Binding-site contacts:
Ligand atom C contacts residue HIS157 of chain 1.B at 3.1 Å.
Ligand atom OXT contacts residue TRP158 of chain 1.B at 2.9 Å (h-bond).
Ligand atom CH3 contacts residue TYR221 of chain 1.B at 3.2 Å (hydrophobic).
Ligand atom OXT contacts residue HIS157 of chain 1.B at 3.6 Å (h-bond).
Ligand atom O contacts residue ASP112 of chain 1.B at 3.5 Å (salt-bridge).
Ligand atom F contacts residue ASP112 of chain 1.B at 4.4 Å.
Ligand atom F contacts residue ARG113 of chain 1.B at 3.5 Å.
Ligand atom OXT contacts residue ILE255 of chain 1.B at 3.7 Å.
Ligand atom C contacts residue ASP112 of chain 1.B at 3.5 Å.
Ligand atom O contacts residue TRP187 of chain 1.B at 3.1 Å.
Ligand atom CH3 contacts residue TRP158 of chain 1.B at 3.2 Å (hydrophobic).
Ligand atom F contacts residue HIS157 of chain 1.B at 3.1 Å.
Ligand atom F contacts residue TYR221 of chain 1.B at 2.4 Å.
Ligand atom CH3 contacts residue ARG113 of chain 1.B at 4.0 Å.
Ligand atom OXT contacts residue ASP112 of chain 1.B at 4.4 Å.
Ligand atom C contacts residue TYR221 of chain 1.B at 4.1 Å (hydrophobic).
Ligand atom F contacts residue TRP158 of chain 1.B at 2.6 Å.
Ligand atom CH3 contacts residue ASP112 of chain 1.B at 3.2 Å.
Ligand atom C contacts residue TRP187 of chain 1.B at 4.2 Å (hydrophobic).
Ligand atom CH3 contacts residue HIS157 of chain 1.B at 3.6 Å.
Ligand atom O contacts residue TRP158 of chain 1.B at 4.4 Å.
Ligand atom C contacts residue TRP158 of chain 1.B at 3.3 Å (hydrophobic).
Ligand atom OXT contacts residue TYR143 of chain 1.B at 4.3 Å.
Ligand atom OXT contacts residue ILE155 of chain 1.B at 3.9 Å.
Ligand atom O contacts residue HIS157 of chain 1.B at 2.9 Å (h-bond).
Ligand atom O contacts residue HIS282 of chain 1.B at 4.4 Å.
Ligand atom O contacts residue TYR221 of chain 1.B at 4.2 Å.

This small molecule binds to this protein.
Small molecule (SMILES): O=C(O)CF

Sequence of chain 1.B:
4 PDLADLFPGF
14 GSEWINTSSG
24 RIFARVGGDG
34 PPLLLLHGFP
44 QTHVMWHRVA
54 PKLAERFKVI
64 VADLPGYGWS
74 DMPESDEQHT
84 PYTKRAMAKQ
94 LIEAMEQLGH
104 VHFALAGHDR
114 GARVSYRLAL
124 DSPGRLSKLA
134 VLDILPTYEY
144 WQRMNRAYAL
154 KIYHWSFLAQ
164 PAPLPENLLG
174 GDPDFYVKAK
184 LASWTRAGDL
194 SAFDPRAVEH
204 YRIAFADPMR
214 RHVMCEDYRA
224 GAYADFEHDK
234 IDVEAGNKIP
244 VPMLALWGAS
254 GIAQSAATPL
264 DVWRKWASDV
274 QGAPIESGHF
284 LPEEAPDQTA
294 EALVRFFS